Sequence of chain 1.C:
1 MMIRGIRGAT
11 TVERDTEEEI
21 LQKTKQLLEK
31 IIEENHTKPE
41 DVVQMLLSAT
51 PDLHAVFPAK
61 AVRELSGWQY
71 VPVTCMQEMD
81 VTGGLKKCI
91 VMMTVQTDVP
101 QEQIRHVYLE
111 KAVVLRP

A small-molecule ligand and the protein it binds are described below.
Small molecule (SMILES): C=C(O[C@@H]1C=C(C(=O)O)C=C[C@H]1O)C(=O)O

Sequence of chain 1.B:
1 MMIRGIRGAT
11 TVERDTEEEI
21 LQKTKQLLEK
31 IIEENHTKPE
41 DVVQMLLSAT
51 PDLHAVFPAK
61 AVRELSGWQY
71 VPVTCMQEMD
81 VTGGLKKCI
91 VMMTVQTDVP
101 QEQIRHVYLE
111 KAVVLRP

Binding-site contacts:
Ligand atom O9 contacts residue ALA59 of chain 1.B at 3.3 Å.
Ligand atom O10 contacts residue GLU78 of chain 1.C at 2.9 Å (salt-bridge).
Ligand atom O15 contacts residue TYR108 of chain 1.C at 3.2 Å (h-bond).
Ligand atom O14 contacts residue PRE1 of chain 1.I at 0.3 Å (h-bond).
Ligand atom O14 contacts residue CIR90 of chain 1.C at 3.0 Å (h-bond).
Ligand atom C6 contacts residue CIR90 of chain 1.C at 3.4 Å.
Ligand atom C4 contacts residue ALA59 of chain 1.B at 3.6 Å (hydrophobic).
Ligand atom O14 contacts residue LEU115 of chain 1.C at 3.6 Å.
Ligand atom C2 contacts residue PRE1 of chain 1.I at 0.5 Å.
Ligand atom C3 contacts residue ALA59 of chain 1.B at 3.6 Å (hydrophobic).
Ligand atom C7 contacts residue PRE1 of chain 1.I at 0.4 Å.
Ligand atom C5 contacts residue THR74 of chain 1.B at 3.4 Å.
Ligand atom O14 contacts residue ARG7 of chain 1.C at 2.4 Å (salt-bridge).
Ligand atom C6 contacts residue PRE1 of chain 1.I at 0.2 Å.
Ligand atom C4 contacts residue PRE1 of chain 1.I at 0.5 Å.
Ligand atom C7 contacts residue ALA59 of chain 1.B at 3.2 Å (hydrophobic).
Ligand atom C13 contacts residue ARG7 of chain 1.C at 3.1 Å.
Ligand atom C3 contacts residue PRE1 of chain 1.I at 0.6 Å.
Ligand atom O8 contacts residue PRE1 of chain 1.I at 0.8 Å (h-bond).
Ligand atom C5 contacts residue PRE1 of chain 1.I at 0.1 Å.
Ligand atom O10 contacts residue PRE1 of chain 1.I at 0.7 Å (h-bond).
Ligand atom C1 contacts residue CIR90 of chain 1.C at 3.5 Å.
Ligand atom O9 contacts residue ARG63 of chain 1.B at 3.4 Å (salt-bridge).
Ligand atom O9 contacts residue PRE1 of chain 1.I at 0.8 Å (h-bond).
Ligand atom C12 contacts residue PRE1 of chain 1.I at 0.3 Å.
Ligand atom C5 contacts residue VAL73 of chain 1.B at 3.4 Å (hydrophobic).
Ligand atom C1 contacts residue PRE1 of chain 1.I at 1.1 Å.
Ligand atom C16 contacts residue PRE1 of chain 1.I at 1.1 Å.
Ligand atom O9 contacts residue LYS60 of chain 1.B at 3.0 Å (salt-bridge).
Ligand atom C7 contacts residue ARG63 of chain 1.B at 3.3 Å.
Ligand atom O8 contacts residue ARG63 of chain 1.B at 2.3 Å (salt-bridge).
Ligand atom O11 contacts residue PRE1 of chain 1.I at 1.1 Å (h-bond).
Ligand atom C6 contacts residue GLU78 of chain 1.C at 3.6 Å.
Ligand atom C13 contacts residue PRE1 of chain 1.I at 0.4 Å.
Ligand atom C16 contacts residue LEU115 of chain 1.C at 3.3 Å (hydrophobic).
Ligand atom C4 contacts residue VAL73 of chain 1.B at 3.5 Å (hydrophobic).
Ligand atom O10 contacts residue CYS75 of chain 1.B at 3.1 Å (h-bond).
Ligand atom O15 contacts residue PRE1 of chain 1.I at 0.8 Å (h-bond).
Ligand atom O15 contacts residue ARG7 of chain 1.C at 2.5 Å (salt-bridge).
Ligand atom O11 contacts residue CIR90 of chain 1.C at 2.8 Å (h-bond).